A small-molecule ligand and the protein it binds are described below.
Small molecule (SMILES): CC(=O)N[C@@H]1[C@@H](O)[C@H](O)[C@@H](CO)O[C@H]1O

Binding-site contacts:
Ligand atom C3 contacts residue ASN709 of chain 1.C at 3.9 Å.
Ligand atom O5 contacts residue ASN709 of chain 1.C at 2.5 Å (h-bond).
Ligand atom C8 contacts residue ASN709 of chain 1.C at 3.6 Å.
Ligand atom O7 contacts residue ASN709 of chain 1.C at 3.0 Å (h-bond).
Ligand atom N2 contacts residue ASN709 of chain 1.C at 2.9 Å (h-bond).
Ligand atom C7 contacts residue ASN709 of chain 1.C at 3.1 Å.
Ligand atom C5 contacts residue ASN709 of chain 1.C at 3.8 Å.
Ligand atom C4 contacts residue ASN709 of chain 1.C at 4.4 Å.
Ligand atom C8 contacts residue ASN710 of chain 1.C at 4.0 Å.
Ligand atom C2 contacts residue ASN709 of chain 1.C at 2.5 Å.
Ligand atom C8 contacts residue GLY1131 of chain 1.C at 4.5 Å.
Ligand atom C1 contacts residue ASN709 of chain 1.C at 1.5 Å.

Sequence of chain 1.C:
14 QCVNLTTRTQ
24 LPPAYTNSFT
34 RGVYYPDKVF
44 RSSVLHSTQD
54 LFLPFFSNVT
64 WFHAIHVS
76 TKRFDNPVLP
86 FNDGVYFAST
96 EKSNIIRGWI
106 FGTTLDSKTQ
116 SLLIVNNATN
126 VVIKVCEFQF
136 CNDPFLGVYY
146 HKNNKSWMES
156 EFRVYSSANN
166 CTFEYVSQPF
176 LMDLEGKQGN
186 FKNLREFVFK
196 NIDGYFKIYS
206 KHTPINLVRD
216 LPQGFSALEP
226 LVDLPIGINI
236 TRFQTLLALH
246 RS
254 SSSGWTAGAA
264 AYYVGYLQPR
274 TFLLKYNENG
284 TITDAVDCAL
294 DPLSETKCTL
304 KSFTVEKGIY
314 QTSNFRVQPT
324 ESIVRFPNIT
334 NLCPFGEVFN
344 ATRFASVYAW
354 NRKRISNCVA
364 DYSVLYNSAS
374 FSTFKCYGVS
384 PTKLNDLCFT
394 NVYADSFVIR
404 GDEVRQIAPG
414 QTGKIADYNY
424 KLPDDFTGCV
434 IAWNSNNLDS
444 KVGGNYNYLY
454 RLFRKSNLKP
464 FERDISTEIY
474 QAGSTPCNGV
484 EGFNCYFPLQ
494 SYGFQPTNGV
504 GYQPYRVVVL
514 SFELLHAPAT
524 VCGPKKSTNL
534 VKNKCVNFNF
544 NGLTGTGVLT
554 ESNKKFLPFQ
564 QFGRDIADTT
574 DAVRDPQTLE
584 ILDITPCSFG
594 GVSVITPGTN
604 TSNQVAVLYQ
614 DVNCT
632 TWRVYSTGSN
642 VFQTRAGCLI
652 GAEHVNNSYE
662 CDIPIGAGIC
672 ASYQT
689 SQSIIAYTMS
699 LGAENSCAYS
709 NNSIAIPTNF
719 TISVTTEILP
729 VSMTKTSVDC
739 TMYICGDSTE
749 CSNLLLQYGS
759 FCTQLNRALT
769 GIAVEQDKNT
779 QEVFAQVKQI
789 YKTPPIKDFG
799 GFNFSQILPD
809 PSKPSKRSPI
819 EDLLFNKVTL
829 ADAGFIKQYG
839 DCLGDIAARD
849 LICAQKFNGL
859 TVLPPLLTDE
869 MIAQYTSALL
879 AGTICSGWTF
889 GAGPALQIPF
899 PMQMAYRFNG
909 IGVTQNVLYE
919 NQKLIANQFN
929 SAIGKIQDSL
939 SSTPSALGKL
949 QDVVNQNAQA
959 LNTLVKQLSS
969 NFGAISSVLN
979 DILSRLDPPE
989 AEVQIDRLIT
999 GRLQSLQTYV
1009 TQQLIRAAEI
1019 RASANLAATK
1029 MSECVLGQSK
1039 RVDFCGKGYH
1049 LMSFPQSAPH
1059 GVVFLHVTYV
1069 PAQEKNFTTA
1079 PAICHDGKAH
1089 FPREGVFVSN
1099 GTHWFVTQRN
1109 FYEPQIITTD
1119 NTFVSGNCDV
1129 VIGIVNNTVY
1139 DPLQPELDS